Binding-site contacts:
Ligand atom CAB contacts residue VAL78 of chain 1.A at 3.8 Å (hydrophobic).
Ligand atom O2 contacts residue MET146 of chain 1.A at 3.1 Å.
Ligand atom CAI contacts residue ILE70 of chain 1.A at 4.0 Å (hydrophobic).
Ligand atom O2 contacts residue LEU206 of chain 1.A at 3.9 Å.
Ligand atom CAB contacts residue LEU206 of chain 1.A at 3.9 Å (hydrophobic).
Ligand atom CAG contacts residue MET149 of chain 1.A at 3.9 Å (hydrophobic).
Ligand atom N9 contacts residue LEU206 of chain 1.A at 4.0 Å.
Ligand atom CAI contacts residue ALA151 of chain 1.A at 4.2 Å (hydrophobic).
Ligand atom O6 contacts residue GLU147 of chain 1.A at 4.0 Å.
Ligand atom N3 contacts residue VAL78 of chain 1.A at 4.2 Å.
Ligand atom O2 contacts residue ILE124 of chain 1.A at 4.1 Å.
Ligand atom CAF contacts residue ASP150 of chain 1.A at 4.0 Å.
Ligand atom N7 contacts residue VAL196 of chain 1.A at 3.5 Å.
Ligand atom N1 contacts residue GLU147 of chain 1.A at 3.2 Å (salt-bridge).
Ligand atom C2 contacts residue LEU206 of chain 1.A at 3.7 Å (hydrophobic).
Ligand atom C6 contacts residue GLU147 of chain 1.A at 4.1 Å.
Ligand atom C2 contacts residue GLU147 of chain 1.A at 4.1 Å.
Ligand atom C8 contacts residue VAL196 of chain 1.A at 3.9 Å (hydrophobic).
Ligand atom C2 contacts residue MET146 of chain 1.A at 4.2 Å (hydrophobic).
Ligand atom O2 contacts residue GLU147 of chain 1.A at 4.0 Å.
Ligand atom O6 contacts residue MET149 of chain 1.A at 2.6 Å (h-bond).
Ligand atom C6 contacts residue MET149 of chain 1.A at 3.8 Å (hydrophobic).
Ligand atom C2 contacts residue ALA91 of chain 1.A at 3.5 Å (hydrophobic).
Ligand atom CAH contacts residue MET149 of chain 1.A at 3.0 Å (hydrophobic).
Ligand atom C4 contacts residue LEU206 of chain 1.A at 4.1 Å (hydrophobic).
Ligand atom CAJ contacts residue VAL196 of chain 1.A at 3.7 Å (hydrophobic).
Ligand atom CAI contacts residue MET149 of chain 1.A at 4.2 Å (hydrophobic).
Ligand atom CAJ contacts residue ALA151 of chain 1.A at 4.0 Å (hydrophobic).
Ligand atom O6 contacts residue LEU148 of chain 1.A at 3.6 Å.
Ligand atom N3 contacts residue ALA91 of chain 1.A at 4.1 Å.
Ligand atom CAB contacts residue MET146 of chain 1.A at 4.1 Å (hydrophobic).
Ligand atom CAF contacts residue MET149 of chain 1.A at 3.5 Å (hydrophobic).
Ligand atom C5 contacts residue VAL196 of chain 1.A at 3.8 Å (hydrophobic).
Ligand atom N3 contacts residue LEU206 of chain 1.A at 3.7 Å.
Ligand atom O2 contacts residue ALA91 of chain 1.A at 3.5 Å.
Ligand atom N1 contacts residue ILE124 of chain 1.A at 4.0 Å.
Ligand atom CAG contacts residue ASP150 of chain 1.A at 3.6 Å.
Ligand atom CAH contacts residue ASP150 of chain 1.A at 3.3 Å.
Ligand atom N1 contacts residue ALA91 of chain 1.A at 3.5 Å.
Ligand atom CAH contacts residue ALA151 of chain 1.A at 3.5 Å (hydrophobic).

Sequence of chain 1.A:
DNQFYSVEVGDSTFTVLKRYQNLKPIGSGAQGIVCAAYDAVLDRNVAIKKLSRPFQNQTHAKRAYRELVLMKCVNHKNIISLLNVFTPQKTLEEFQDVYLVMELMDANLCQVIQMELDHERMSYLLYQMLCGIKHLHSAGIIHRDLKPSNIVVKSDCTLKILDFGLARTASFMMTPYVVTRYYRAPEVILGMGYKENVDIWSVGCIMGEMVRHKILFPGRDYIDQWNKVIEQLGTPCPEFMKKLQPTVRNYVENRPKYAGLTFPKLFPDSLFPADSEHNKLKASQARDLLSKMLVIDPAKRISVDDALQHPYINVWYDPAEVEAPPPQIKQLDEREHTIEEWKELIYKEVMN

This protein binds this small molecule.
Small molecule (SMILES): CCCCCCn1c(=S)[nH]c2c1c(=O)[nH]c(=O)n2C